Sequence of chain 1.G:
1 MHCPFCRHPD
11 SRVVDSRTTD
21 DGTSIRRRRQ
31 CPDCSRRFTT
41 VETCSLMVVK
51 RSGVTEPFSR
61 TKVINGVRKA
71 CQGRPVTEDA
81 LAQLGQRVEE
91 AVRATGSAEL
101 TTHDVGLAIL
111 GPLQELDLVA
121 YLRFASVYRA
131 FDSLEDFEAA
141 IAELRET

Sequence of chain 1.C:
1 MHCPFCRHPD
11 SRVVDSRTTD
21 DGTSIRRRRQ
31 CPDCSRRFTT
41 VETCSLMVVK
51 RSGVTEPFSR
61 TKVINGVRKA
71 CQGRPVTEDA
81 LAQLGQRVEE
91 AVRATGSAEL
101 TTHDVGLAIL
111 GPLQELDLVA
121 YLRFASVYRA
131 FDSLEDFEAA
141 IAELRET

The protein below binds the small molecule below.
Small molecule (SMILES): Nc1ncnc2c1ncn2[C@H]1C[C@H](O)[C@@H](CO[P](=O)(O)O[P](=O)(O)OP(=O)(O)O)O1

Binding-site contacts:
Ligand atom N7 contacts residue GLN72 of chain 1.C at 3.2 Å (h-bond).
Ligand atom C2 contacts residue VAL127 of chain 1.G at 3.6 Å (hydrophobic).
Ligand atom O1B contacts residue LYS62 of chain 1.G at 3.6 Å.
Ligand atom PG contacts residue LYS50 of chain 1.G at 3.4 Å.
Ligand atom O3' contacts residue TYR128 of chain 1.G at 3.4 Å.
Ligand atom O2B contacts residue ATP1 of chain 1.AA at 2.9 Å (h-bond).
Ligand atom N1 contacts residue DTP1 of chain 1.P at 3.3 Å (h-bond).
Ligand atom PB contacts residue ATP1 of chain 1.AA at 3.6 Å.
Ligand atom N3 contacts residue VAL127 of chain 1.G at 3.6 Å.
Ligand atom C1' contacts residue PHE124 of chain 1.G at 3.6 Å (hydrophobic).
Ligand atom O3G contacts residue ATP1 of chain 1.AA at 2.9 Å (h-bond).
Ligand atom N3 contacts residue ALA70 of chain 1.G at 3.7 Å.
Ligand atom PA contacts residue GLN72 of chain 1.C at 3.7 Å.
Ligand atom O3G contacts residue LYS50 of chain 1.G at 2.9 Å (salt-bridge).
Ligand atom O2G contacts residue LYS62 of chain 1.G at 2.6 Å (salt-bridge).
Ligand atom O3A contacts residue ATP1 of chain 1.AA at 3.7 Å.
Ligand atom O1A contacts residue LYS69 of chain 1.G at 3.7 Å.
Ligand atom C6 contacts residue DTP1 of chain 1.P at 3.6 Å.
Ligand atom C2 contacts residue ALA70 of chain 1.G at 3.6 Å (hydrophobic).
Ligand atom C2' contacts residue PHE124 of chain 1.G at 3.6 Å (hydrophobic).
Ligand atom N7 contacts residue LYS69 of chain 1.G at 3.7 Å.
Ligand atom C2 contacts residue ARG123 of chain 1.G at 3.4 Å.
Ligand atom O3' contacts residue ATP1 of chain 1.AA at 2.9 Å (h-bond).
Ligand atom O2G contacts residue LYS50 of chain 1.G at 2.8 Å (salt-bridge).
Ligand atom C4' contacts residue ATP1 of chain 1.AA at 3.6 Å.
Ligand atom N6 contacts residue LYS69 of chain 1.C at 2.5 Å (salt-bridge).
Ligand atom N6 contacts residue DTP1 of chain 1.P at 3.1 Å (h-bond).
Ligand atom C5 contacts residue VAL127 of chain 1.G at 3.7 Å (hydrophobic).
Ligand atom C2' contacts residue VAL127 of chain 1.G at 3.6 Å (hydrophobic).
Ligand atom O1A contacts residue GLN72 of chain 1.C at 2.6 Å (h-bond).
Ligand atom C6 contacts residue LYS69 of chain 1.C at 3.7 Å.
Ligand atom O4' contacts residue PHE124 of chain 1.G at 3.6 Å.
Ligand atom N3 contacts residue ARG123 of chain 1.G at 3.5 Å (salt-bridge).
Ligand atom O4' contacts residue GLY66 of chain 1.G at 3.2 Å.
Ligand atom O1B contacts residue ATP1 of chain 1.AA at 2.9 Å (h-bond).
Ligand atom O2A contacts residue ATP1 of chain 1.AA at 3.6 Å.
Ligand atom C1' contacts residue GLY66 of chain 1.G at 3.7 Å.
Ligand atom C4 contacts residue VAL127 of chain 1.G at 3.6 Å (hydrophobic).
Ligand atom C5' contacts residue ATP1 of chain 1.AA at 3.5 Å.
Ligand atom O2B contacts residue LYS50 of chain 1.G at 3.2 Å (salt-bridge).